The protein below binds the small molecule below.
Small molecule (SMILES): OC[C@H]1O[C@@H](OC[C@H]2O[C@@H](O)[C@H](O)[C@@H](O)[C@H]2O)[C@H](O)[C@@H](O)[C@H]1O

Binding-site contacts:
Ligand atom C3 contacts residue GLA1 of chain 1.E at 0.1 Å.
Ligand atom O5 contacts residue GLA1 of chain 1.E at 0.3 Å (h-bond).
Ligand atom C1 contacts residue GAL1 of chain 1.F at 0.1 Å.
Ligand atom C6 contacts residue GAL1 of chain 1.F at 0.0 Å.
Ligand atom O4 contacts residue GLA1 of chain 1.E at 0.2 Å (h-bond).
Ligand atom O2 contacts residue GLU77 of chain 1.A at 2.7 Å (salt-bridge).
Ligand atom O2 contacts residue ASN287 of chain 1.A at 3.1 Å (h-bond).
Ligand atom O3 contacts residue GLY289 of chain 1.A at 3.1 Å (h-bond).
Ligand atom O6 contacts residue ASN258 of chain 1.A at 2.8 Å (h-bond).
Ligand atom C5 contacts residue GLA1 of chain 1.E at 0.1 Å.
Ligand atom O2 contacts residue ASP175 of chain 1.A at 2.6 Å (salt-bridge).
Ligand atom C6 contacts residue GLA1 of chain 1.E at 0.1 Å.
Ligand atom C2 contacts residue GAL1 of chain 1.F at 0.1 Å.
Ligand atom O2 contacts residue GAL1 of chain 1.F at 0.1 Å (h-bond).
Ligand atom O4 contacts residue ASN53 of chain 1.A at 2.9 Å (h-bond).
Ligand atom O6 contacts residue GLU77 of chain 1.A at 3.0 Å (salt-bridge).
Ligand atom O5 contacts residue TRP26 of chain 1.A at 2.9 Å (h-bond).
Ligand atom C1 contacts residue GLA1 of chain 1.E at 0.2 Å.
Ligand atom C4 contacts residue GLU77 of chain 1.A at 3.0 Å.
Ligand atom O4 contacts residue GLN75 of chain 1.A at 2.9 Å (h-bond).
Ligand atom O5 contacts residue GAL1 of chain 1.F at 0.1 Å (h-bond).
Ligand atom O4 contacts residue GLU77 of chain 1.A at 2.6 Å (salt-bridge).
Ligand atom O3 contacts residue GLA1 of chain 1.E at 0.1 Å (h-bond).
Ligand atom O6 contacts residue PRO28 of chain 1.A at 3.2 Å.
Ligand atom C5 contacts residue GAL1 of chain 1.F at 0.1 Å.
Ligand atom O3 contacts residue SER290 of chain 1.A at 2.7 Å (h-bond).
Ligand atom O2 contacts residue GLY288 of chain 1.A at 3.0 Å.
Ligand atom O1 contacts residue GLA1 of chain 1.E at 1.5 Å.
Ligand atom C4 contacts residue GLA1 of chain 1.E at 0.1 Å.
Ligand atom O3 contacts residue GAL1 of chain 1.F at 0.0 Å (h-bond).
Ligand atom O4 contacts residue GAL1 of chain 1.F at 0.1 Å (h-bond).
Ligand atom O2 contacts residue GLA1 of chain 1.E at 0.2 Å (h-bond).
Ligand atom O2 contacts residue GLY289 of chain 1.A at 2.9 Å (h-bond).
Ligand atom O6 contacts residue GAL1 of chain 1.F at 0.2 Å (h-bond).
Ligand atom O5 contacts residue TRP233 of chain 1.A at 3.0 Å (h-bond).
Ligand atom C4 contacts residue GAL1 of chain 1.F at 0.0 Å.
Ligand atom C2 contacts residue GLA1 of chain 1.E at 0.2 Å.
Ligand atom O6 contacts residue GLA1 of chain 1.E at 0.1 Å (h-bond).
Ligand atom C3 contacts residue GAL1 of chain 1.F at 0.0 Å.
Ligand atom O3 contacts residue ASP124 of chain 1.A at 2.9 Å (salt-bridge).

Sequence of chain 1.A:
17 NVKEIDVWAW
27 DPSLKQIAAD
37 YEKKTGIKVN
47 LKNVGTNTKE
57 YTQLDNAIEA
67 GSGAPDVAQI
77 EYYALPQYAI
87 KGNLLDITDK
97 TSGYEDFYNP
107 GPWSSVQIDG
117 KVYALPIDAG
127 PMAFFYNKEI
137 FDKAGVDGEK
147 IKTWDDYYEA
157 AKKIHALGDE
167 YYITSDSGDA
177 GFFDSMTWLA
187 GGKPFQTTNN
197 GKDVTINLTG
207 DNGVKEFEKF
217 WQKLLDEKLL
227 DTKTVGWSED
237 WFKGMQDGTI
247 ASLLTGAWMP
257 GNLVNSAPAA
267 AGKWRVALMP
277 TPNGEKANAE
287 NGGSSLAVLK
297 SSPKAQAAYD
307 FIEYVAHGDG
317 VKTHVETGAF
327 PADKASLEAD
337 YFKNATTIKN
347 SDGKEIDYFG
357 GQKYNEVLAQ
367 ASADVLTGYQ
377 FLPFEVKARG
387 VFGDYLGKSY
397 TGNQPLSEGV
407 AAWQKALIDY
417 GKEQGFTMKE